This small molecule binds to this protein.
Small molecule (SMILES): C[C@H](NC(=O)[C@H](CS)NC(=O)CNC(=O)[C@@H](N)CCCN=C(N)N)C(=O)N[C@@H](CC(=O)O)C(=O)NCC(=O)N[C@@H](CCC(N)=O)C(=O)N[C@@H](CO)C(=O)N[C@@H](Cc1ccccc1)C(=O)N[C@@H](CCCN=C(N)N)C(=O)N[C@@H](CO)C(N)=O

Sequence of chain 1.C:
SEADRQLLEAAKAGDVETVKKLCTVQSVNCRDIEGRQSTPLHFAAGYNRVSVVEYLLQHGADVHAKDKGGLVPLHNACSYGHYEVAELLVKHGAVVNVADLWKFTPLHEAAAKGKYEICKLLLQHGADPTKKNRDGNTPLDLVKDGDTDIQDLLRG

Binding-site contacts:
Ligand atom O contacts residue ASN81 of chain 1.C at 2.9 Å (h-bond).
Ligand atom CZ contacts residue GLU114 of chain 1.C at 3.4 Å.
Ligand atom O contacts residue HIS87 of chain 1.C at 2.9 Å (h-bond).
Ligand atom CB contacts residue EDO1 of chain 1.KA at 3.3 Å.
Ligand atom NH1 contacts residue ASP105 of chain 1.C at 2.9 Å (salt-bridge).
Ligand atom O contacts residue P6G1 of chain 1.X at 3.4 Å.
Ligand atom O contacts residue EDO1 of chain 1.KA at 3.4 Å (h-bond).
Ligand atom NH1 contacts residue PHE109 of chain 1.C at 3.4 Å.
Ligand atom OE1 contacts residue TYR52 of chain 1.C at 3.5 Å.
Ligand atom CA contacts residue TRP107 of chain 1.C at 3.4 Å (hydrophobic).
Ligand atom CA contacts residue TYR52 of chain 1.C at 3.4 Å (hydrophobic).
Ligand atom CB contacts residue LEU76 of chain 1.C at 3.5 Å (hydrophobic).
Ligand atom NE contacts residue ASP105 of chain 1.C at 2.7 Å (salt-bridge).
Ligand atom NH2 contacts residue EDO1 of chain 1.KA at 2.9 Å (h-bond).
Ligand atom OD2 contacts residue ARG41 of chain 1.C at 3.4 Å.
Ligand atom N contacts residue ASN81 of chain 1.C at 3.4 Å (h-bond).
Ligand atom O contacts residue TYR85 of chain 1.C at 2.6 Å (h-bond).
Ligand atom CB contacts residue EDO1 of chain 1.KA at 3.5 Å.
Ligand atom CZ contacts residue P6G1 of chain 1.X at 3.4 Å.
Ligand atom O contacts residue HIS87 of chain 1.C at 3.3 Å.
Ligand atom NH1 contacts residue GLU114 of chain 1.C at 2.6 Å (salt-bridge).
Ligand atom O contacts residue ARG41 of chain 1.C at 3.1 Å.
Ligand atom N contacts residue TYR52 of chain 1.C at 3.3 Å.
Ligand atom CZ contacts residue EDO1 of chain 1.KA at 3.5 Å.
Ligand atom N contacts residue GLY51 of chain 1.C at 3.1 Å (h-bond).
Ligand atom NH2 contacts residue GLU114 of chain 1.C at 3.3 Å (salt-bridge).
Ligand atom N contacts residue EDO1 of chain 1.KA at 3.0 Å.
Ligand atom O contacts residue EDO1 of chain 1.Z at 3.5 Å (h-bond).
Ligand atom O contacts residue GLY51 of chain 1.C at 3.4 Å.
Ligand atom CE2 contacts residue P6G1 of chain 1.X at 3.4 Å.
Ligand atom OD2 contacts residue SER43 of chain 1.C at 2.5 Å (h-bond).
Ligand atom C contacts residue TYR85 of chain 1.C at 3.5 Å (hydrophobic).
Ligand atom CA contacts residue EDO1 of chain 1.KA at 3.3 Å.
Ligand atom O contacts residue ARG41 of chain 1.C at 3.5 Å (salt-bridge).
Ligand atom CB contacts residue ASN81 of chain 1.C at 3.4 Å.
Ligand atom O contacts residue GLY51 of chain 1.C at 3.3 Å (h-bond).
Ligand atom CZ contacts residue ASP105 of chain 1.C at 3.2 Å.
Ligand atom CA contacts residue GLY51 of chain 1.C at 3.2 Å.
Ligand atom O contacts residue TYR85 of chain 1.C at 3.5 Å.
Ligand atom CG contacts residue SER43 of chain 1.C at 3.4 Å.